Binding-site contacts:
Ligand atom C5 contacts residue VAL32 of chain 2.A at 4.2 Å (hydrophobic).
Ligand atom C3 contacts residue VAL32 of chain 2.A at 4.1 Å (hydrophobic).
Ligand atom C1 contacts residue LEU152 of chain 2.A at 3.8 Å (hydrophobic).
Ligand atom C3 contacts residue GLU106 of chain 2.A at 4.2 Å.
Ligand atom N1 contacts residue ILE84 of chain 2.A at 4.1 Å.
Ligand atom C7 contacts residue LEU24 of chain 2.A at 3.3 Å (hydrophobic).
Ligand atom C8 contacts residue GLY105 of chain 2.A at 3.6 Å.
Ligand atom N2 contacts residue LEU101 of chain 2.A at 3.8 Å.
Ligand atom C4 contacts residue LEU152 of chain 2.A at 4.2 Å (hydrophobic).
Ligand atom N1 contacts residue LEU152 of chain 2.A at 3.8 Å.
Ligand atom C4 contacts residue VAL32 of chain 2.A at 4.2 Å (hydrophobic).
Ligand atom C1 contacts residue VAL32 of chain 2.A at 3.9 Å (hydrophobic).
Ligand atom C3 contacts residue LEU152 of chain 2.A at 4.2 Å (hydrophobic).
Ligand atom C5 contacts residue LEU152 of chain 2.A at 4.1 Å (hydrophobic).
Ligand atom C7 contacts residue GLU106 of chain 2.A at 4.2 Å.
Ligand atom N6 contacts residue GLU106 of chain 2.A at 3.5 Å (salt-bridge).
Ligand atom C0 contacts residue MET102 of chain 2.A at 4.3 Å (hydrophobic).
Ligand atom C0 contacts residue GLU100 of chain 2.A at 3.8 Å.
Ligand atom N contacts residue MET102 of chain 2.A at 3.4 Å (h-bond).
Ligand atom C0 contacts residue ALA45 of chain 2.A at 3.6 Å (hydrophobic).
Ligand atom N2 contacts residue GLU100 of chain 2.A at 3.5 Å (salt-bridge).
Ligand atom N1 contacts residue LEU99 of chain 2.A at 3.5 Å.
Ligand atom N2 contacts residue LEU152 of chain 2.A at 4.0 Å.
Ligand atom C9 contacts residue MET102 of chain 2.A at 3.9 Å (hydrophobic).
Ligand atom N contacts residue LEU152 of chain 2.A at 4.4 Å.
Ligand atom C7 contacts residue GLY25 of chain 2.A at 4.2 Å.
Ligand atom N contacts residue ALA45 of chain 2.A at 4.3 Å.
Ligand atom N6 contacts residue GLY25 of chain 2.A at 4.2 Å.
Ligand atom N6 contacts residue LEU24 of chain 2.A at 4.0 Å.
Ligand atom N contacts residue LEU101 of chain 2.A at 4.3 Å.
Ligand atom N1 contacts residue GLU100 of chain 2.A at 3.4 Å (salt-bridge).
Ligand atom N1 contacts residue ALA45 of chain 2.A at 3.7 Å.
Ligand atom C9 contacts residue GLY105 of chain 2.A at 3.7 Å.
Ligand atom C8 contacts residue LEU24 of chain 2.A at 3.7 Å (hydrophobic).
Ligand atom C0 contacts residue LEU152 of chain 2.A at 3.6 Å (hydrophobic).
Ligand atom C9 contacts residue LEU24 of chain 2.A at 3.8 Å (hydrophobic).
Ligand atom N2 contacts residue ALA45 of chain 2.A at 3.7 Å.
Ligand atom C1 contacts residue ALA45 of chain 2.A at 4.2 Å (hydrophobic).
Ligand atom N2 contacts residue MET102 of chain 2.A at 3.0 Å (h-bond).
Ligand atom C4 contacts residue LEU24 of chain 2.A at 4.2 Å (hydrophobic).

Sequence of chain 2.A:
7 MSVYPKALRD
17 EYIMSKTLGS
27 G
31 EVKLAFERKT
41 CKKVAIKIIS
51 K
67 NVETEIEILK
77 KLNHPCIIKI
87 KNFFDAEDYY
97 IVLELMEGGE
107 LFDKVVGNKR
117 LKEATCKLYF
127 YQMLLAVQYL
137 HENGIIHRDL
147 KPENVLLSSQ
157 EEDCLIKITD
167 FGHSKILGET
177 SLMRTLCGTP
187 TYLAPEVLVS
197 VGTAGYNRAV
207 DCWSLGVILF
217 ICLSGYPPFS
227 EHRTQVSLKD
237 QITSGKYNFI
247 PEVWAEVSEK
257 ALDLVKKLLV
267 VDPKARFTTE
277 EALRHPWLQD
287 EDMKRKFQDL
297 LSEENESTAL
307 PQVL

A protein and the small-molecule ligand that binds it are described below.
Small molecule (SMILES): Nc1cc(-c2cccnc2)n[nH]1